Binding-site contacts:
Ligand atom C7 contacts residue GLN580 of chain 1.C at 3.6 Å.
Ligand atom C6 contacts residue ASN331 of chain 1.C at 3.7 Å.
Ligand atom C8 contacts residue GLN580 of chain 1.C at 3.9 Å.
Ligand atom N2 contacts residue ASN331 of chain 1.C at 3.5 Å (h-bond).
Ligand atom C3 contacts residue ASN331 of chain 1.C at 3.6 Å.
Ligand atom C2 contacts residue ASN331 of chain 1.C at 2.6 Å.
Ligand atom O5 contacts residue ASN331 of chain 1.C at 2.5 Å (h-bond).
Ligand atom C7 contacts residue ASN331 of chain 1.C at 4.5 Å.
Ligand atom C4 contacts residue ASN331 of chain 1.C at 3.5 Å.
Ligand atom N2 contacts residue GLN580 of chain 1.C at 4.3 Å.
Ligand atom O7 contacts residue GLN580 of chain 1.C at 3.4 Å (h-bond).
Ligand atom C1 contacts residue ASN331 of chain 1.C at 1.4 Å.
Ligand atom C5 contacts residue ASN331 of chain 1.C at 3.3 Å.

Sequence of chain 1.C:
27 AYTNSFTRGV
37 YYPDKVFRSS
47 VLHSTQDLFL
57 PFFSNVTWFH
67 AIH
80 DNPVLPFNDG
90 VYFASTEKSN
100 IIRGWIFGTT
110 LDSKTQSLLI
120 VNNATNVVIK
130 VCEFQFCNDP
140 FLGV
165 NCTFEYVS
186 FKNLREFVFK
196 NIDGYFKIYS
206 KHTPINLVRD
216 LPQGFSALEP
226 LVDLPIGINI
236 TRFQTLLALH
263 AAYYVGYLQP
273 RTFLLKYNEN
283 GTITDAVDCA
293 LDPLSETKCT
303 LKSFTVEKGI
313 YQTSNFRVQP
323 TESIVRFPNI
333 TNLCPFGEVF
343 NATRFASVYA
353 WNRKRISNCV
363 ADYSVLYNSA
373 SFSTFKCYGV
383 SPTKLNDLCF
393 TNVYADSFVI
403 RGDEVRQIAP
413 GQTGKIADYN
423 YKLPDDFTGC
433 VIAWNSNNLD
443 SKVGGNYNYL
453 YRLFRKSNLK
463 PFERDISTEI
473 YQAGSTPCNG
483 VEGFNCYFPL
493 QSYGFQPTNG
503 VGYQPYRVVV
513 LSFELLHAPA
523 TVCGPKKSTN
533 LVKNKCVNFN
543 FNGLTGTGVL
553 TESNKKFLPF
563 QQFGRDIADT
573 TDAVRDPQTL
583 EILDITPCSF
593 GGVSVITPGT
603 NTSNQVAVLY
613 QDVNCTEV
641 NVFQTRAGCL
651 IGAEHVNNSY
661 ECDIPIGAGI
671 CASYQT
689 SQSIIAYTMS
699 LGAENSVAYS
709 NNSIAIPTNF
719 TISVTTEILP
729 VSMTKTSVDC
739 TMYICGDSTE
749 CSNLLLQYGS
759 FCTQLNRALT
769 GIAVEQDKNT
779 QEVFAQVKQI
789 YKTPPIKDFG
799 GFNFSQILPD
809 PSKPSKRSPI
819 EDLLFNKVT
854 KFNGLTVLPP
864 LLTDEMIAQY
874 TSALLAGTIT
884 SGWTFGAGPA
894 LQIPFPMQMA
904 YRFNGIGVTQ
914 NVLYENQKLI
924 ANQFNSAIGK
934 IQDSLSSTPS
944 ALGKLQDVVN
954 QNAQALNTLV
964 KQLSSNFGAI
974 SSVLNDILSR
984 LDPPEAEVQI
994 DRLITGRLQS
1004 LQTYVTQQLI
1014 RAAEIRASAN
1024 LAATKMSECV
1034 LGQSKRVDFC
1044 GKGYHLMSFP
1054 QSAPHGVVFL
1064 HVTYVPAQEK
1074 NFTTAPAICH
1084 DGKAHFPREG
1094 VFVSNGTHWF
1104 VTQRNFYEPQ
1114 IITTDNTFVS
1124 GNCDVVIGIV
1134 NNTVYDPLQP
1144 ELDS

This protein binds this small molecule.
Small molecule (SMILES): CC(=O)N[C@@H]1[C@@H](O)[C@H](O)[C@@H](CO)O[C@H]1O